This small molecule binds to this protein.
Small molecule (SMILES): N[C@@H](Cc1c[nH]c2ccccc12)C(=O)O

Sequence of chain 1.E:
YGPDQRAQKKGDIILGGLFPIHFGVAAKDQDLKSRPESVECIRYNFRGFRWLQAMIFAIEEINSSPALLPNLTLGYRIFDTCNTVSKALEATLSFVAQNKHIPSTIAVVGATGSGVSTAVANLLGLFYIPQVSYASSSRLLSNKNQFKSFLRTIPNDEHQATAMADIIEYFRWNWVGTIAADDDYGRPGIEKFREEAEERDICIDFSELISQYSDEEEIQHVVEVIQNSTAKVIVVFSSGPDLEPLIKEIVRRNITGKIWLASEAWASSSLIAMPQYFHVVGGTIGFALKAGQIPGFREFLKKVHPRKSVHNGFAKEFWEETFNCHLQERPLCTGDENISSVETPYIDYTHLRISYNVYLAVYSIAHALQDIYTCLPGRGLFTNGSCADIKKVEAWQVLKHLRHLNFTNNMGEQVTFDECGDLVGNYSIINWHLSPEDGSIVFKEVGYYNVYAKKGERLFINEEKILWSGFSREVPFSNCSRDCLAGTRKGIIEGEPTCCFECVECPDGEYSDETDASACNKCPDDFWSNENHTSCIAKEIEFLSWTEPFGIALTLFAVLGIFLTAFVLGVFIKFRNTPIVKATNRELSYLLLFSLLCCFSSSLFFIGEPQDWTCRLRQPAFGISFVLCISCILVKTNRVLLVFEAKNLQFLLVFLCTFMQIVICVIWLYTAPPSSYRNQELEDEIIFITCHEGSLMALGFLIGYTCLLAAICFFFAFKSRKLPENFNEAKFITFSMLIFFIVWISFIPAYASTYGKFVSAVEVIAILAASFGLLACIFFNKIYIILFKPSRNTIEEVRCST

Binding-site contacts:
Ligand atom N contacts residue GLU311 of chain 1.E at 4.0 Å.
Ligand atom CE2 contacts residue ALA312 of chain 1.E at 4.2 Å (hydrophobic).
Ligand atom OXT contacts residue GLY160 of chain 1.E at 3.8 Å.
Ligand atom OXT contacts residue THR159 of chain 1.E at 4.1 Å.
Ligand atom O contacts residue SER183 of chain 1.E at 4.2 Å.
Ligand atom CG contacts residue ALA182 of chain 1.E at 4.1 Å (hydrophobic).
Ligand atom CA contacts residue ALA182 of chain 1.E at 3.5 Å (hydrophobic).
Ligand atom C contacts residue SER161 of chain 1.E at 3.8 Å.
Ligand atom CZ2 contacts residue ARG80 of chain 1.E at 3.9 Å.
Ligand atom O contacts residue TYR232 of chain 1.E at 3.4 Å.
Ligand atom N contacts residue SER183 of chain 1.E at 4.2 Å.
Ligand atom C contacts residue TYR232 of chain 1.E at 3.7 Å (hydrophobic).
Ligand atom O contacts residue SER184 of chain 1.E at 4.0 Å.
Ligand atom N contacts residue SER184 of chain 1.E at 3.3 Å (h-bond).
Ligand atom O contacts residue ALA182 of chain 1.E at 4.2 Å.
Ligand atom CZ2 contacts residue ALA312 of chain 1.E at 3.8 Å (hydrophobic).
Ligand atom CB contacts residue THR159 of chain 1.E at 3.7 Å.
Ligand atom CZ3 contacts residue ALA312 of chain 1.E at 4.4 Å (hydrophobic).
Ligand atom OXT contacts residue TYR232 of chain 1.E at 3.8 Å.
Ligand atom CB contacts residue ALA182 of chain 1.E at 3.7 Å (hydrophobic).
Ligand atom O contacts residue SER161 of chain 1.E at 2.7 Å (h-bond).
Ligand atom NE1 contacts residue ALA312 of chain 1.E at 4.2 Å.
Ligand atom CG contacts residue THR159 of chain 1.E at 4.0 Å.
Ligand atom NE1 contacts residue ILE430 of chain 1.E at 4.2 Å.
Ligand atom C contacts residue THR159 of chain 1.E at 3.9 Å.
Ligand atom OXT contacts residue SER161 of chain 1.E at 3.9 Å.
Ligand atom CH2 contacts residue TRP84 of chain 1.E at 4.3 Å (hydrophobic).
Ligand atom O contacts residue THR159 of chain 1.E at 4.1 Å.
Ligand atom CH2 contacts residue ALA312 of chain 1.E at 3.9 Å (hydrophobic).
Ligand atom CD1 contacts residue GLU311 of chain 1.E at 3.5 Å.
Ligand atom CA contacts residue THR159 of chain 1.E at 4.3 Å.
Ligand atom CA contacts residue TYR232 of chain 1.E at 4.2 Å (hydrophobic).
Ligand atom CD2 contacts residue THR159 of chain 1.E at 3.9 Å.
Ligand atom CD1 contacts residue ALA182 of chain 1.E at 3.9 Å (hydrophobic).
Ligand atom N contacts residue ALA182 of chain 1.E at 2.4 Å (h-bond).
Ligand atom NE1 contacts residue GLU311 of chain 1.E at 3.5 Å (salt-bridge).
Ligand atom CH2 contacts residue ARG80 of chain 1.E at 3.7 Å.
Ligand atom CE3 contacts residue THR159 of chain 1.E at 3.6 Å.
Ligand atom N contacts residue TYR232 of chain 1.E at 4.3 Å.
Ligand atom C contacts residue ALA182 of chain 1.E at 4.2 Å (hydrophobic).